Sequence of chain 1.B:
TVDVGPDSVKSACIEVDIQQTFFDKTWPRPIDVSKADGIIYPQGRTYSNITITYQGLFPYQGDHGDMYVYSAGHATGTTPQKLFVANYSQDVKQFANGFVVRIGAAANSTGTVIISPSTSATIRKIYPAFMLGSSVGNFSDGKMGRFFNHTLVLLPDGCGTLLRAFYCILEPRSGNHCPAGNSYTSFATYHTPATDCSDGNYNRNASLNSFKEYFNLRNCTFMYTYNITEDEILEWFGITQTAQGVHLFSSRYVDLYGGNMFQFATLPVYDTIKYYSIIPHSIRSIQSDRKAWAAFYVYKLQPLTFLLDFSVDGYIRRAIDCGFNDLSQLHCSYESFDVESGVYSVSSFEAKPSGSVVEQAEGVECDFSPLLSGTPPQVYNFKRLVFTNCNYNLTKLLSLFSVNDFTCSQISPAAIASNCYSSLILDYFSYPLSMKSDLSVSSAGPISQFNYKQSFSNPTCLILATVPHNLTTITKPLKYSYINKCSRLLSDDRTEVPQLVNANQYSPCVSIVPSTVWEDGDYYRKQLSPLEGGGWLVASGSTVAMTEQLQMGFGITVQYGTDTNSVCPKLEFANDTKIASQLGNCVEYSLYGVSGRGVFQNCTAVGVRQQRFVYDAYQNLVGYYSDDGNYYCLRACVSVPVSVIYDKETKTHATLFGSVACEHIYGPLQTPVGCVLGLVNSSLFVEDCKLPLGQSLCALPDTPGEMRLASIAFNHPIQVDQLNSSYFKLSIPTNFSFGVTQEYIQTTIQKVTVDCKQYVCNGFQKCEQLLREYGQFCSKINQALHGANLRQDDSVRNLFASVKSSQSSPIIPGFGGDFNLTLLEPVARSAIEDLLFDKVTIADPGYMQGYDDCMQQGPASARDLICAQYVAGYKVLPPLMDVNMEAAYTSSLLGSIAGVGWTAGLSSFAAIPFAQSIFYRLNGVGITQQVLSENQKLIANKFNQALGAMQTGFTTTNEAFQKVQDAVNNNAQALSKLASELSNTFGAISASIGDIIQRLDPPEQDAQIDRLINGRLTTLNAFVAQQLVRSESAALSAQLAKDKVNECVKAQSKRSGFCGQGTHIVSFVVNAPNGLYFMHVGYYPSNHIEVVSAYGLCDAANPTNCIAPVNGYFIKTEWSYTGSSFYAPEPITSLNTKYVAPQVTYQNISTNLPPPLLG

This small molecule binds to this protein.
Small molecule (SMILES): CC(=O)N[C@@H]1[C@@H](O)[C@H](O)[C@@H](CO)O[C@H]1O

Binding-site contacts:
Ligand atom O5 contacts residue ASN501 of chain 1.B at 2.4 Å (h-bond).
Ligand atom C1 contacts residue ASN501 of chain 1.B at 1.5 Å.
Ligand atom C5 contacts residue ASN501 of chain 1.B at 3.8 Å.
Ligand atom C8 contacts residue ASN501 of chain 1.B at 4.0 Å.
Ligand atom C4 contacts residue ASN501 of chain 1.B at 4.3 Å.
Ligand atom N2 contacts residue ASN501 of chain 1.B at 3.0 Å (h-bond).
Ligand atom O7 contacts residue ASN501 of chain 1.B at 3.8 Å.
Ligand atom C2 contacts residue ASN501 of chain 1.B at 2.5 Å.
Ligand atom C7 contacts residue ASN501 of chain 1.B at 3.6 Å.
Ligand atom C3 contacts residue ASN501 of chain 1.B at 3.9 Å.